Sequence of chain 1.B:
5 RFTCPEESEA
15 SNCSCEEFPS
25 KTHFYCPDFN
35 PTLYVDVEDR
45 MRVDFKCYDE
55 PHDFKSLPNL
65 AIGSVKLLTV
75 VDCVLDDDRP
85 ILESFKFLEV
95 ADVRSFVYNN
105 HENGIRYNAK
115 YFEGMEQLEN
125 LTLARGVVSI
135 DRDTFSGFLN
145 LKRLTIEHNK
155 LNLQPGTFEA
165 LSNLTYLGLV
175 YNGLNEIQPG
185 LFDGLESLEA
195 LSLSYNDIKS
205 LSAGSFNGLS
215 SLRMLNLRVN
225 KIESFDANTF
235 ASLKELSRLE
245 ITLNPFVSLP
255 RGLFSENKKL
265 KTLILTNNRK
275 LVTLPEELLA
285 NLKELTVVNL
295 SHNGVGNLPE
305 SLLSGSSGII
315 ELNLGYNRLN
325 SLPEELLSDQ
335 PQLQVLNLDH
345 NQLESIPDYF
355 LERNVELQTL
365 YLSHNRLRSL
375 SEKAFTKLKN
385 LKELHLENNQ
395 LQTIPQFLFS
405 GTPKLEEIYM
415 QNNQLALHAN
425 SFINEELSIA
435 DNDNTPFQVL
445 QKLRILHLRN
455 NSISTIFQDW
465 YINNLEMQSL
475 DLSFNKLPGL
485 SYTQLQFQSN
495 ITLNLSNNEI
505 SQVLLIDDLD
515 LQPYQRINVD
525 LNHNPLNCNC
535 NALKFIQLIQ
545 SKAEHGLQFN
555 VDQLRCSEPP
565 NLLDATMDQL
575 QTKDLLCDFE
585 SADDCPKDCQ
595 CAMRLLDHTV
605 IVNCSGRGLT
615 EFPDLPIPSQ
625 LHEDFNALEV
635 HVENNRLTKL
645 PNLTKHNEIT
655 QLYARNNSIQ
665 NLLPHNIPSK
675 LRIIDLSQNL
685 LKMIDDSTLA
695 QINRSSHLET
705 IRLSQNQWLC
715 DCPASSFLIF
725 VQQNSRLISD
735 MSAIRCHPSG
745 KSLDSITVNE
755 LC

The small molecule below binds the protein below.
Small molecule (SMILES): CC(=O)N[C@H]1[C@H](O[C@H]2[C@H](O)[C@@H](NC(C)=O)CO[C@@H]2CO)O[C@H](CO)[C@@H](O[C@@H]2O[C@H](CO)[C@@H](O)[C@H](O)[C@@H]2O)[C@@H]1O

Binding-site contacts:
Ligand atom O7 contacts residue ARG147 of chain 1.B at 3.9 Å.
Ligand atom C5 contacts residue ASN124 of chain 1.B at 3.6 Å.
Ligand atom C8 contacts residue ARG98 of chain 1.B at 3.5 Å.
Ligand atom C8 contacts residue SER99 of chain 1.B at 3.4 Å.
Ligand atom C2 contacts residue ASN124 of chain 1.B at 2.4 Å.
Ligand atom C6 contacts residue ARG147 of chain 1.B at 3.5 Å.
Ligand atom O5 contacts residue ARG147 of chain 1.B at 3.7 Å.
Ligand atom N2 contacts residue ASN124 of chain 1.B at 2.8 Å (h-bond).
Ligand atom C8 contacts residue GLU123 of chain 1.B at 4.5 Å.
Ligand atom C7 contacts residue ARG147 of chain 1.B at 4.3 Å.
Ligand atom C3 contacts residue ASN124 of chain 1.B at 3.8 Å.
Ligand atom O7 contacts residue ASN124 of chain 1.B at 4.0 Å.
Ligand atom C8 contacts residue LYS70 of chain 1.B at 3.4 Å.
Ligand atom C5 contacts residue ARG147 of chain 1.B at 3.8 Å.
Ligand atom C1 contacts residue ASN124 of chain 1.B at 1.4 Å.
Ligand atom N2 contacts residue SER99 of chain 1.B at 4.1 Å.
Ligand atom C7 contacts residue SER99 of chain 1.B at 3.4 Å.
Ligand atom C8 contacts residue ARG147 of chain 1.B at 3.9 Å.
Ligand atom C4 contacts residue ASN124 of chain 1.B at 4.2 Å.
Ligand atom C7 contacts residue LYS70 of chain 1.B at 4.0 Å.
Ligand atom N2 contacts residue GLU123 of chain 1.B at 4.3 Å.
Ligand atom O7 contacts residue SER99 of chain 1.B at 3.4 Å.
Ligand atom C7 contacts residue ASN124 of chain 1.B at 3.6 Å.
Ligand atom O7 contacts residue LYS70 of chain 1.B at 3.7 Å.
Ligand atom O6 contacts residue ARG147 of chain 1.B at 3.4 Å (salt-bridge).
Ligand atom O5 contacts residue ASN124 of chain 1.B at 2.3 Å (h-bond).